This small molecule binds to this protein.
Small molecule (SMILES): CC(=O)N[C@@H]1[C@@H](O)[C@H](O)[C@@H](CO)O[C@H]1O

Binding-site contacts:
Ligand atom O6 contacts residue MET118 of chain 2.A at 4.0 Å.
Ligand atom C7 contacts residue ASN67 of chain 2.A at 4.4 Å.
Ligand atom C4 contacts residue ASN67 of chain 2.A at 3.0 Å.
Ligand atom O6 contacts residue ASN67 of chain 2.A at 3.5 Å (h-bond).
Ligand atom N2 contacts residue ASN67 of chain 2.A at 3.6 Å.
Ligand atom O3 contacts residue ASN67 of chain 2.A at 4.2 Å.
Ligand atom C1 contacts residue ASN67 of chain 2.A at 1.4 Å.
Ligand atom C6 contacts residue ASN67 of chain 2.A at 2.8 Å.
Ligand atom O6 contacts residue PHE90 of chain 2.A at 3.3 Å.
Ligand atom C2 contacts residue ASN67 of chain 2.A at 2.4 Å.
Ligand atom C3 contacts residue ASN67 of chain 2.A at 3.3 Å.
Ligand atom C5 contacts residue ASN67 of chain 2.A at 2.8 Å.
Ligand atom O4 contacts residue ASN67 of chain 2.A at 4.3 Å.
Ligand atom C6 contacts residue PHE90 of chain 2.A at 3.8 Å (hydrophobic).
Ligand atom O5 contacts residue ASN67 of chain 2.A at 2.4 Å (h-bond).
Ligand atom O6 contacts residue ARG89 of chain 2.A at 4.4 Å.

Sequence of chain 2.A:
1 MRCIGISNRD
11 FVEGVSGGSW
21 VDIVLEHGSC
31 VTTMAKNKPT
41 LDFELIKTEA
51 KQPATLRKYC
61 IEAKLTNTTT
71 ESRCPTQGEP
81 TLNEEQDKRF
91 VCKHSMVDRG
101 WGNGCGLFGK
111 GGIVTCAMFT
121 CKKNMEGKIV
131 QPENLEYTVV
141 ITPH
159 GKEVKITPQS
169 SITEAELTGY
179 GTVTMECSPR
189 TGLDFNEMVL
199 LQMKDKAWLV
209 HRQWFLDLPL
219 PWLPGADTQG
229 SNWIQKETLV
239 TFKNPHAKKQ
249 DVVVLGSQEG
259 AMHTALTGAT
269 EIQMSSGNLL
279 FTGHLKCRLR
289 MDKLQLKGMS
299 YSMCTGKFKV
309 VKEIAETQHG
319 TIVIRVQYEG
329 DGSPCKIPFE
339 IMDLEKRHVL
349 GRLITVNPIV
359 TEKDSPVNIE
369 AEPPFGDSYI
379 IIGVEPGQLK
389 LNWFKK